This protein binds this small molecule.
Small molecule (SMILES): CC(=O)N[C@@H]1[C@@H](O)[C@H](O)[C@@H](CO)O[C@H]1O

Binding-site contacts:
Ligand atom O7 contacts residue PHE312 of chain 1.A at 4.3 Å.
Ligand atom C7 contacts residue PHE312 of chain 1.A at 4.3 Å (hydrophobic).
Ligand atom C8 contacts residue GLY313 of chain 1.A at 3.9 Å.
Ligand atom C4 contacts residue ASN317 of chain 1.A at 4.2 Å.
Ligand atom C2 contacts residue ASN317 of chain 1.A at 2.5 Å.
Ligand atom O5 contacts residue ASN317 of chain 1.A at 2.3 Å (h-bond).
Ligand atom C1 contacts residue ASN317 of chain 1.A at 1.5 Å.
Ligand atom O7 contacts residue ASN317 of chain 1.A at 4.2 Å.
Ligand atom N2 contacts residue PHE316 of chain 1.A at 4.3 Å.
Ligand atom C8 contacts residue PHE316 of chain 1.A at 3.6 Å (hydrophobic).
Ligand atom C3 contacts residue ASN317 of chain 1.A at 3.9 Å.
Ligand atom C7 contacts residue PHE316 of chain 1.A at 4.3 Å (hydrophobic).
Ligand atom C8 contacts residue LEU342 of chain 1.A at 3.3 Å (hydrophobic).
Ligand atom O3 contacts residue VAL341 of chain 1.A at 3.5 Å.
Ligand atom N2 contacts residue ASN317 of chain 1.A at 3.1 Å (h-bond).
Ligand atom O7 contacts residue GLY313 of chain 1.A at 3.5 Å.
Ligand atom C7 contacts residue GLY313 of chain 1.A at 3.8 Å.
Ligand atom C5 contacts residue ASN317 of chain 1.A at 3.7 Å.
Ligand atom C8 contacts residue PHE312 of chain 1.A at 3.7 Å (hydrophobic).
Ligand atom C7 contacts residue ASN317 of chain 1.A at 3.9 Å.

Sequence of chain 1.A:
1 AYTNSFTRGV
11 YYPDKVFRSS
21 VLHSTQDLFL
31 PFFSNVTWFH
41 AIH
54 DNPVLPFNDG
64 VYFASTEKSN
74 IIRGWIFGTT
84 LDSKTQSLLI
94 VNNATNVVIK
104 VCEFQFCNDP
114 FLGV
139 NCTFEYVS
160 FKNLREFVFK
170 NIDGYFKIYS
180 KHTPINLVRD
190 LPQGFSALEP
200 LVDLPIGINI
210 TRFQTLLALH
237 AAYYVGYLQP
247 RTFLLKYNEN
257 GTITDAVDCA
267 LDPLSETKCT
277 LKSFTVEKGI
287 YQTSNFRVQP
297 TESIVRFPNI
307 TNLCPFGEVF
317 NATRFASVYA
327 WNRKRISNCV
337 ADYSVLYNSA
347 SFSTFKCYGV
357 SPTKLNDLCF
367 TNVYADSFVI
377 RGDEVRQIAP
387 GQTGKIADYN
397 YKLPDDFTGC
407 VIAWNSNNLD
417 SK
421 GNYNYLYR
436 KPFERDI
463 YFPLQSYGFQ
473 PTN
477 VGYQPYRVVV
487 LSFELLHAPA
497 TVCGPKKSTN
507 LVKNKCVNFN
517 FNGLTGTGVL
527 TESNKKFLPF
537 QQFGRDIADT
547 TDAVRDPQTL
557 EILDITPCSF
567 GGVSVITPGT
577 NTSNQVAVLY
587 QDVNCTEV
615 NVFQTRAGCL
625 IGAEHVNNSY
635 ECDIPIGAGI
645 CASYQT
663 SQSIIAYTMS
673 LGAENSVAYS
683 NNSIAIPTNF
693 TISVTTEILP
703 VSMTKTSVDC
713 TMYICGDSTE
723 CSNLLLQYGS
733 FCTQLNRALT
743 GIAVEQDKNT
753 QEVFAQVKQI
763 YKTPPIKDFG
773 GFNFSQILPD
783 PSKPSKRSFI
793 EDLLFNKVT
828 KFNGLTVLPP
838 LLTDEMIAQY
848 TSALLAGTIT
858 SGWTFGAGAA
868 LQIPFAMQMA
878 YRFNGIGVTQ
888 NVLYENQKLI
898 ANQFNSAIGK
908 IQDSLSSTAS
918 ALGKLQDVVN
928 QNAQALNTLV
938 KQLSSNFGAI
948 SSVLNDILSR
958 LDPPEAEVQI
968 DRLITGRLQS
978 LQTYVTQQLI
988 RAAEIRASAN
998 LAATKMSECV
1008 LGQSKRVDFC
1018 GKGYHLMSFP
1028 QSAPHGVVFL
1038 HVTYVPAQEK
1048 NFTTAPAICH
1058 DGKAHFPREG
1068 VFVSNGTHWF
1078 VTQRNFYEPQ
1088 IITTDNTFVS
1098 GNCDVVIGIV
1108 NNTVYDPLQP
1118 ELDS